Sequence of chain 14.E:
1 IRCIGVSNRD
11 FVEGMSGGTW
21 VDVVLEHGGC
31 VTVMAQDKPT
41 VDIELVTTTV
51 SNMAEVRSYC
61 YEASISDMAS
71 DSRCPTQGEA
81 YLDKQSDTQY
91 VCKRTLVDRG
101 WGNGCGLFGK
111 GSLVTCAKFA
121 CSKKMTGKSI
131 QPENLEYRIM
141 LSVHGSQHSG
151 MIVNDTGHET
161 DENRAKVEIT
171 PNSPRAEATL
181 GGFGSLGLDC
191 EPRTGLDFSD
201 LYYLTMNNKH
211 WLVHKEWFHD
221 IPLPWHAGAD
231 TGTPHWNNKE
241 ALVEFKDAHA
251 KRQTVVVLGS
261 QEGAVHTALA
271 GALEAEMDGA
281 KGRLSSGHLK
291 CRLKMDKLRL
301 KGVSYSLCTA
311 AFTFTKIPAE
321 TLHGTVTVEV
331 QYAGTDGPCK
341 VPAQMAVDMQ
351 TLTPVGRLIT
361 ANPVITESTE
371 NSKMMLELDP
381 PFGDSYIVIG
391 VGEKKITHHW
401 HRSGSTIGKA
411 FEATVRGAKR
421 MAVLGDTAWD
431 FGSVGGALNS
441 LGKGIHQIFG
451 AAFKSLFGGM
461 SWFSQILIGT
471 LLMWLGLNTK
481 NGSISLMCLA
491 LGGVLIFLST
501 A

Binding-site contacts:
Ligand atom N2 contacts residue THR156 of chain 14.E at 3.6 Å (h-bond).
Ligand atom C2 contacts residue THR156 of chain 14.E at 4.2 Å.
Ligand atom C7 contacts residue ASN154 of chain 14.E at 3.3 Å.
Ligand atom C7 contacts residue THR156 of chain 14.E at 3.9 Å.
Ligand atom C6 contacts residue MET151 of chain 14.E at 4.5 Å (hydrophobic).
Ligand atom O6 contacts residue MET151 of chain 14.E at 3.4 Å.
Ligand atom C8 contacts residue THR156 of chain 14.E at 4.0 Å.
Ligand atom O5 contacts residue ASN154 of chain 14.E at 4.0 Å.
Ligand atom C1 contacts residue THR156 of chain 14.E at 3.6 Å.
Ligand atom C8 contacts residue ASN154 of chain 14.E at 3.6 Å.
Ligand atom N2 contacts residue ASN154 of chain 14.E at 3.8 Å.
Ligand atom C1 contacts residue ASN154 of chain 14.E at 3.4 Å.
Ligand atom O7 contacts residue ASN154 of chain 14.E at 2.6 Å (h-bond).
Ligand atom C2 contacts residue ASN154 of chain 14.E at 3.5 Å.

This protein binds this small molecule.
Small molecule (SMILES): CC(=O)N[C@H]1[C@H](O[C@H]2[C@H](O)[C@@H](NC(C)=O)CO[C@@H]2CO)O[C@H](CO)[C@@H](O)[C@@H]1O